A small-molecule ligand and the protein it binds are described below.
Small molecule (SMILES): CC(=O)N[C@@H]1[C@@H](O)[C@H](O)[C@@H](CO)O[C@H]1O

Binding-site contacts:
Ligand atom N2 contacts residue TRP364 of chain 1.G at 3.5 Å.
Ligand atom C3 contacts residue ASN308 of chain 1.G at 3.8 Å.
Ligand atom C4 contacts residue ASN308 of chain 1.G at 4.3 Å.
Ligand atom C8 contacts residue ASN308 of chain 1.G at 4.4 Å.
Ligand atom O5 contacts residue ASN308 of chain 1.G at 2.4 Å (h-bond).
Ligand atom C5 contacts residue ASN308 of chain 1.G at 3.7 Å.
Ligand atom C1 contacts residue ASN308 of chain 1.G at 1.4 Å.
Ligand atom N2 contacts residue ASN308 of chain 1.G at 2.9 Å (h-bond).
Ligand atom C7 contacts residue ASN308 of chain 1.G at 3.4 Å.
Ligand atom C2 contacts residue ASN308 of chain 1.G at 2.5 Å.
Ligand atom C2 contacts residue TRP364 of chain 1.G at 3.6 Å (hydrophobic).
Ligand atom C3 contacts residue TRP364 of chain 1.G at 4.3 Å (hydrophobic).
Ligand atom O3 contacts residue TRP364 of chain 1.G at 3.5 Å.
Ligand atom O7 contacts residue ASN308 of chain 1.G at 3.5 Å (h-bond).

Sequence of chain 1.G:
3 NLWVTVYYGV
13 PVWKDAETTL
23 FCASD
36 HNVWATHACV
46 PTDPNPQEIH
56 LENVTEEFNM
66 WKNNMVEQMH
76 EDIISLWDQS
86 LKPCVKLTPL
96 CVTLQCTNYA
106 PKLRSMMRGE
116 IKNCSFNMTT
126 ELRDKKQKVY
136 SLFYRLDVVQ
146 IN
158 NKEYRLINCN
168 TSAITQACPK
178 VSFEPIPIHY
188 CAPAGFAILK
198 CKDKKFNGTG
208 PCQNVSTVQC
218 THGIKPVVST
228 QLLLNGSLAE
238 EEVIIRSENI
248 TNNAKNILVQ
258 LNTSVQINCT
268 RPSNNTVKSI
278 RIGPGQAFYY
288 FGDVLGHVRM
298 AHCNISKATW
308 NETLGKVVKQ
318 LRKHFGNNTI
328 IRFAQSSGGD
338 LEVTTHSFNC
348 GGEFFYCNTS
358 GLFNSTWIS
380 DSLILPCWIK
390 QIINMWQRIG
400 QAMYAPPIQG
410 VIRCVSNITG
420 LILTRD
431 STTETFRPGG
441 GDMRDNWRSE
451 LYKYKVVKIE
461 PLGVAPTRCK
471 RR